Sequence of chain 1.D:
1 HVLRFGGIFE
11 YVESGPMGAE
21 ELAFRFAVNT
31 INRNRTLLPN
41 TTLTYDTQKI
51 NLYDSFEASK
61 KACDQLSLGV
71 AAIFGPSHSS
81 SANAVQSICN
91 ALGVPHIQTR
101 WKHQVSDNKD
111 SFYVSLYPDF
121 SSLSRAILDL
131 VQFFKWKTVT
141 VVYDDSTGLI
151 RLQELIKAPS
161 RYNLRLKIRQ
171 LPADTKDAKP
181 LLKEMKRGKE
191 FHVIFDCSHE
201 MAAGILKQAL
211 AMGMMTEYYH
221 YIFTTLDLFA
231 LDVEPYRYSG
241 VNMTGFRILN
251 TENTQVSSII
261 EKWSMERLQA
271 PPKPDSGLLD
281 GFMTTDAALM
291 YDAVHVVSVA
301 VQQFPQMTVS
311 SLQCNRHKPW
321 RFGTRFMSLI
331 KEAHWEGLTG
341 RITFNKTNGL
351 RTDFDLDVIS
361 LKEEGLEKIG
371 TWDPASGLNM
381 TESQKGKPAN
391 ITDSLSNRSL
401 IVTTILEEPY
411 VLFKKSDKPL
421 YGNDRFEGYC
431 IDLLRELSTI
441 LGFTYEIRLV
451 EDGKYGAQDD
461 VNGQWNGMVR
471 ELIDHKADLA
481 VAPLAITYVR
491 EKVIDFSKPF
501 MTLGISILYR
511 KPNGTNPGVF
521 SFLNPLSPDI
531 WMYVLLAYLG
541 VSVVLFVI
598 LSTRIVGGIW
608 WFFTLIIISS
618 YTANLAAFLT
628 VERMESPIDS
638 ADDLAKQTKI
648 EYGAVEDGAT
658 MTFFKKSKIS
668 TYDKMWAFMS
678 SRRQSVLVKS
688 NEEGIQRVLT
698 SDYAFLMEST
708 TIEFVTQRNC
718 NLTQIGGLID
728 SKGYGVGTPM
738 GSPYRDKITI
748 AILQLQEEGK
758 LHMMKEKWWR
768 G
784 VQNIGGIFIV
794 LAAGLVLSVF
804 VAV

The small molecule below binds the protein below.
Small molecule (SMILES): CC(=O)N[C@@H]1[C@@H](O)[C@H](O)[C@@H](CO)O[C@H]1O

Binding-site contacts:
Ligand atom O7 contacts residue ASN379 of chain 1.D at 4.1 Å.
Ligand atom C1 contacts residue GLN384 of chain 1.D at 4.3 Å.
Ligand atom O5 contacts residue ASN379 of chain 1.D at 2.4 Å (h-bond).
Ligand atom C4 contacts residue ASN379 of chain 1.D at 4.2 Å.
Ligand atom C3 contacts residue ASN379 of chain 1.D at 3.8 Å.
Ligand atom C7 contacts residue ASN379 of chain 1.D at 3.7 Å.
Ligand atom C5 contacts residue GLN384 of chain 1.D at 4.0 Å.
Ligand atom C5 contacts residue ASN379 of chain 1.D at 3.7 Å.
Ligand atom C2 contacts residue ASN379 of chain 1.D at 2.5 Å.
Ligand atom O5 contacts residue GLN384 of chain 1.D at 4.3 Å.
Ligand atom N2 contacts residue ASN379 of chain 1.D at 3.0 Å (h-bond).
Ligand atom C8 contacts residue ASN379 of chain 1.D at 4.0 Å.
Ligand atom C1 contacts residue ASN379 of chain 1.D at 1.4 Å.